A small-molecule ligand and the protein it binds are described below.
Small molecule (SMILES): CC(=O)N[C@@H]1[C@@H](O)[C@H](O)[C@@H](CO)O[C@H]1O

Sequence of chain 3.A:
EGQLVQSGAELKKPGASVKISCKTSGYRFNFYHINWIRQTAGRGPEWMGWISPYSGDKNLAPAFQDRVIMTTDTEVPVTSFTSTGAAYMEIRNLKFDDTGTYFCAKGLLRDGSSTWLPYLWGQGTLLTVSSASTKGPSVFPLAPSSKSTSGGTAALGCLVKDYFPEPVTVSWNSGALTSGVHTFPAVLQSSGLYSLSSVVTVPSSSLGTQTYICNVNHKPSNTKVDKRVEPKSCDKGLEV

Binding-site contacts:
Ligand atom C7 contacts residue TYR32 of chain 3.A at 3.7 Å (hydrophobic).
Ligand atom C5 contacts residue LEU108 of chain 3.A at 3.7 Å (hydrophobic).
Ligand atom O7 contacts residue ASN101 of chain 3.E at 4.3 Å.
Ligand atom C8 contacts residue ASN101 of chain 3.E at 3.4 Å.
Ligand atom C4 contacts residue GLU97 of chain 3.E at 4.5 Å.
Ligand atom O7 contacts residue TYR32 of chain 3.A at 3.6 Å (h-bond).
Ligand atom N2 contacts residue TYR32 of chain 3.A at 3.6 Å.
Ligand atom C6 contacts residue LEU108 of chain 3.A at 3.5 Å (hydrophobic).
Ligand atom O3 contacts residue GLU97 of chain 3.E at 4.4 Å.
Ligand atom N2 contacts residue ARG93 of chain 3.E at 4.2 Å.
Ligand atom O5 contacts residue LEU109 of chain 3.A at 4.3 Å.
Ligand atom C1 contacts residue ASN101 of chain 3.E at 1.4 Å.
Ligand atom N2 contacts residue ASN101 of chain 3.E at 2.9 Å (h-bond).
Ligand atom O5 contacts residue TYR32 of chain 3.A at 4.1 Å.
Ligand atom C2 contacts residue TYR32 of chain 3.A at 3.4 Å (hydrophobic).
Ligand atom C6 contacts residue TYR119 of chain 3.A at 3.5 Å (hydrophobic).
Ligand atom O4 contacts residue TYR119 of chain 3.A at 3.4 Å.
Ligand atom C4 contacts residue ASN101 of chain 3.E at 4.1 Å.
Ligand atom C8 contacts residue MET102 of chain 3.E at 4.2 Å (hydrophobic).
Ligand atom C5 contacts residue ASN101 of chain 3.E at 3.6 Å.
Ligand atom O5 contacts residue ASN101 of chain 3.E at 2.3 Å (h-bond).
Ligand atom C8 contacts residue GLN106 of chain 3.E at 3.6 Å.
Ligand atom C1 contacts residue LEU108 of chain 3.A at 3.8 Å (hydrophobic).
Ligand atom C4 contacts residue LYS106 of chain 3.A at 4.2 Å.
Ligand atom C1 contacts residue TYR32 of chain 3.A at 3.5 Å (hydrophobic).
Ligand atom C4 contacts residue TYR119 of chain 3.A at 4.2 Å (hydrophobic).
Ligand atom C7 contacts residue ASN101 of chain 3.E at 3.7 Å.
Ligand atom C3 contacts residue GLU97 of chain 3.E at 4.0 Å.
Ligand atom O5 contacts residue LEU108 of chain 3.A at 2.9 Å (h-bond).
Ligand atom O6 contacts residue GLY107 of chain 3.A at 3.5 Å (h-bond).
Ligand atom O4 contacts residue GLU97 of chain 3.E at 4.0 Å.
Ligand atom O6 contacts residue LEU108 of chain 3.A at 2.8 Å (h-bond).
Ligand atom C2 contacts residue ASN101 of chain 3.E at 2.4 Å.
Ligand atom C8 contacts residue ARG93 of chain 3.E at 3.4 Å.
Ligand atom O6 contacts residue TYR119 of chain 3.A at 3.4 Å.
Ligand atom C3 contacts residue ASN101 of chain 3.E at 3.7 Å.
Ligand atom O6 contacts residue LYS106 of chain 3.A at 3.8 Å.
Ligand atom C7 contacts residue ARG93 of chain 3.E at 4.2 Å.

Sequence of chain 3.E:
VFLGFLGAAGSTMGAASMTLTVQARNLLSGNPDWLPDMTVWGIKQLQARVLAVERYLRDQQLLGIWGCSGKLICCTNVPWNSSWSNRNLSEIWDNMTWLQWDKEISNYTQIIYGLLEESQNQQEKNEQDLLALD